Sequence of chain 1.B:
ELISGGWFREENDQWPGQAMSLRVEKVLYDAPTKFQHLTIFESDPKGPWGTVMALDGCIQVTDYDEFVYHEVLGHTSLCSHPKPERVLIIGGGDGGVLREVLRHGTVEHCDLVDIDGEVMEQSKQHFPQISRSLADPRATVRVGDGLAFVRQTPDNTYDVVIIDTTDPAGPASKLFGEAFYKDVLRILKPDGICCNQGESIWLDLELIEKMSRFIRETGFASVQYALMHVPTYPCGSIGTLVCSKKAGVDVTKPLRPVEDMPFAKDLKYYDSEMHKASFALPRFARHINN

Binding-site contacts:
Ligand atom O2' contacts residue GLN48 of chain 1.B at 3.0 Å (h-bond).
Ligand atom CG contacts residue ASP176 of chain 1.B at 3.7 Å.
Ligand atom N6 contacts residue ASP157 of chain 1.B at 2.9 Å (salt-bridge).
Ligand atom C4' contacts residue ASP176 of chain 1.B at 3.6 Å.
Ligand atom N contacts residue ASP106 of chain 1.B at 2.8 Å (salt-bridge).
Ligand atom O3' contacts residue ASP126 of chain 1.B at 2.5 Å (salt-bridge).
Ligand atom N1 contacts residue ASP157 of chain 1.B at 3.6 Å.
Ligand atom O2' contacts residue ASP126 of chain 1.B at 2.9 Å (salt-bridge).
Ligand atom N3 contacts residue GLY103 of chain 1.B at 3.5 Å.
Ligand atom C5' contacts residue THR178 of chain 1.B at 3.7 Å.
Ligand atom C4 contacts residue ILE127 of chain 1.B at 3.7 Å (hydrophobic).
Ligand atom C5 contacts residue ILE127 of chain 1.B at 3.7 Å (hydrophobic).
Ligand atom C5' contacts residue ASP176 of chain 1.B at 3.5 Å.
Ligand atom O2' contacts residue ASP128 of chain 1.B at 3.7 Å.
Ligand atom O4' contacts residue THR177 of chain 1.B at 3.4 Å.
Ligand atom C8 contacts residue ALA184 of chain 1.B at 3.7 Å (hydrophobic).
Ligand atom CB contacts residue GLN72 of chain 1.B at 3.5 Å.
Ligand atom C2 contacts residue VAL125 of chain 1.B at 3.6 Å (hydrophobic).
Ligand atom N contacts residue ASP176 of chain 1.B at 2.9 Å (salt-bridge).
Ligand atom C3' contacts residue ASP126 of chain 1.B at 3.5 Å.
Ligand atom CE contacts residue MET65 of chain 1.B at 3.7 Å (hydrophobic).
Ligand atom C2' contacts residue ASP126 of chain 1.B at 3.7 Å.
Ligand atom O4' contacts residue THR178 of chain 1.B at 3.7 Å.
Ligand atom N1 contacts residue GLY158 of chain 1.B at 2.9 Å (h-bond).
Ligand atom C2 contacts residue GLY158 of chain 1.B at 3.6 Å.
Ligand atom O4' contacts residue ASP176 of chain 1.B at 3.6 Å (salt-bridge).
Ligand atom N3 contacts residue ILE127 of chain 1.B at 3.3 Å (h-bond).
Ligand atom N6 contacts residue LEU187 of chain 1.B at 3.6 Å.
Ligand atom CE contacts residue ASP106 of chain 1.B at 3.3 Å.
Ligand atom N contacts residue HIS82 of chain 1.B at 3.0 Å (h-bond).
Ligand atom CG contacts residue GLN72 of chain 1.B at 2.9 Å.
Ligand atom C2 contacts residue ILE127 of chain 1.B at 3.4 Å (hydrophobic).
Ligand atom N6 contacts residue PRO183 of chain 1.B at 3.3 Å (h-bond).
Ligand atom N7 contacts residue PRO183 of chain 1.B at 3.4 Å (h-bond).
Ligand atom C1' contacts residue ASP126 of chain 1.B at 3.5 Å.
Ligand atom N7 contacts residue ALA184 of chain 1.B at 3.5 Å.
Ligand atom C4' contacts residue ASP126 of chain 1.B at 3.5 Å.
Ligand atom SD contacts residue ASP106 of chain 1.B at 3.6 Å (salt-bridge).
Ligand atom O3' contacts residue VAL131 of chain 1.B at 3.6 Å.
Ligand atom CA contacts residue ASP176 of chain 1.B at 3.4 Å.

This protein binds this small molecule.
Small molecule (SMILES): C[S@@H](CCCN)C[C@H]1O[C@@H](n2cnc3c(N)ncnc32)[C@H](O)[C@@H]1O